A small-molecule ligand and the protein it binds are described below.
Small molecule (SMILES): CC(=O)N[C@@H]1[C@@H](O)[C@H](O)[C@@H](CO)O[C@H]1O

Binding-site contacts:
Ligand atom N2 contacts residue ASN67 of chain 1.A at 2.9 Å (h-bond).
Ligand atom O5 contacts residue SER69 of chain 1.A at 3.4 Å.
Ligand atom C8 contacts residue ASN67 of chain 1.A at 3.6 Å.
Ligand atom O5 contacts residue GLU70 of chain 1.A at 3.8 Å.
Ligand atom C5 contacts residue ASN67 of chain 1.A at 3.6 Å.
Ligand atom C4 contacts residue ASN67 of chain 1.A at 4.2 Å.
Ligand atom C5 contacts residue SER69 of chain 1.A at 3.7 Å.
Ligand atom C1 contacts residue ASN67 of chain 1.A at 1.4 Å.
Ligand atom C2 contacts residue ASN67 of chain 1.A at 2.4 Å.
Ligand atom C1 contacts residue SER69 of chain 1.A at 3.6 Å.
Ligand atom C1 contacts residue GLU70 of chain 1.A at 4.4 Å.
Ligand atom C7 contacts residue ASN67 of chain 1.A at 3.5 Å.
Ligand atom O7 contacts residue ASN67 of chain 1.A at 4.4 Å.
Ligand atom C6 contacts residue SER69 of chain 1.A at 4.2 Å.
Ligand atom O5 contacts residue ASN67 of chain 1.A at 2.3 Å (h-bond).
Ligand atom O6 contacts residue GLU70 of chain 1.A at 4.5 Å.
Ligand atom C3 contacts residue ASN67 of chain 1.A at 3.8 Å.

Sequence of chain 1.A:
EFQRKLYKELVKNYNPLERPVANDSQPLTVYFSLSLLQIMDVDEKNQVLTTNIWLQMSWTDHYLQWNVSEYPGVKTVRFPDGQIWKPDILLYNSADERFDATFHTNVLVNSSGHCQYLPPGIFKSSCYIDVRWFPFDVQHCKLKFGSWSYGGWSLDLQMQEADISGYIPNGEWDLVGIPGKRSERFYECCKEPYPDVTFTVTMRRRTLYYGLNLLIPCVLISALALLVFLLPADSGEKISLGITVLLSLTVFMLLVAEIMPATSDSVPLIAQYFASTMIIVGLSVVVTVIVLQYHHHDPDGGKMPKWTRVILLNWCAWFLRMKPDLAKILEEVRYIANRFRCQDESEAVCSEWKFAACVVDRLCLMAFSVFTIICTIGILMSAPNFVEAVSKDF